The small molecule below binds the protein below.
Small molecule (SMILES): CC(=O)N[C@@H]1[C@@H](O)[C@H](O)[C@@H](CO)O[C@H]1O

Binding-site contacts:
Ligand atom C4 contacts residue ASN154 of chain 2.D at 4.3 Å.
Ligand atom O5 contacts residue ASN154 of chain 2.D at 2.4 Å (h-bond).
Ligand atom O5 contacts residue THR156 of chain 2.D at 4.2 Å.
Ligand atom C6 contacts residue ALA147 of chain 2.D at 3.5 Å (hydrophobic).
Ligand atom O7 contacts residue ASN154 of chain 2.D at 3.1 Å (h-bond).
Ligand atom C1 contacts residue ASN154 of chain 2.D at 1.5 Å.
Ligand atom C7 contacts residue ASN154 of chain 2.D at 3.3 Å.
Ligand atom C1 contacts residue GLU150 of chain 2.D at 3.9 Å.
Ligand atom C3 contacts residue ASN154 of chain 2.D at 3.8 Å.
Ligand atom C6 contacts residue GLU150 of chain 2.D at 4.4 Å.
Ligand atom C5 contacts residue ASN154 of chain 2.D at 3.7 Å.
Ligand atom C5 contacts residue THR156 of chain 2.D at 4.4 Å.
Ligand atom C5 contacts residue SER151 of chain 2.D at 4.3 Å.
Ligand atom O6 contacts residue GLU150 of chain 2.D at 3.5 Å.
Ligand atom O6 contacts residue ALA147 of chain 2.D at 3.4 Å (h-bond).
Ligand atom O5 contacts residue ALA147 of chain 2.D at 4.3 Å.
Ligand atom C5 contacts residue GLU150 of chain 2.D at 4.5 Å.
Ligand atom C1 contacts residue SER151 of chain 2.D at 3.6 Å.
Ligand atom C8 contacts residue ASN154 of chain 2.D at 4.1 Å.
Ligand atom O5 contacts residue SER151 of chain 2.D at 3.4 Å (h-bond).
Ligand atom C2 contacts residue THR156 of chain 2.D at 4.3 Å.
Ligand atom N2 contacts residue ASN154 of chain 2.D at 2.9 Å (h-bond).
Ligand atom N2 contacts residue THR156 of chain 2.D at 4.0 Å.
Ligand atom O5 contacts residue GLU150 of chain 2.D at 3.3 Å.
Ligand atom C5 contacts residue ALA147 of chain 2.D at 4.5 Å (hydrophobic).
Ligand atom C1 contacts residue THR156 of chain 2.D at 3.5 Å.
Ligand atom O6 contacts residue SER151 of chain 2.D at 4.5 Å.
Ligand atom C2 contacts residue ASN154 of chain 2.D at 2.5 Å.
Ligand atom C6 contacts residue SER151 of chain 2.D at 4.3 Å.

Sequence of chain 2.D:
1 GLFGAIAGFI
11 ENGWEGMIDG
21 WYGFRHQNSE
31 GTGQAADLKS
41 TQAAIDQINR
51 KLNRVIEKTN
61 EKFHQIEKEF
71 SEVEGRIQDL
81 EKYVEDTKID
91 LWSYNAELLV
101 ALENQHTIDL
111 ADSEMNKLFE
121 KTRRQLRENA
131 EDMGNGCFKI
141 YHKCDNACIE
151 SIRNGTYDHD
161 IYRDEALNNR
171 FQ